Binding-site contacts:
Ligand atom O7 contacts residue ASN448 of chain 1.C at 3.5 Å (h-bond).
Ligand atom C1 contacts residue ASN448 of chain 1.C at 1.5 Å.
Ligand atom C6 contacts residue SER293 of chain 1.C at 4.0 Å.
Ligand atom C5 contacts residue ASN448 of chain 1.C at 3.8 Å.
Ligand atom C7 contacts residue ASN264 of chain 1.C at 4.5 Å.
Ligand atom C3 contacts residue ASN448 of chain 1.C at 3.9 Å.
Ligand atom C8 contacts residue NAG1 of chain 1.O at 3.6 Å.
Ligand atom C4 contacts residue ASN448 of chain 1.C at 4.4 Å.
Ligand atom C8 contacts residue ASN264 of chain 1.C at 3.7 Å.
Ligand atom C8 contacts residue ASN448 of chain 1.C at 4.0 Å.
Ligand atom O5 contacts residue SER293 of chain 1.C at 3.1 Å (h-bond).
Ligand atom N2 contacts residue ASN448 of chain 1.C at 2.9 Å (h-bond).
Ligand atom C2 contacts residue ASN448 of chain 1.C at 2.5 Å.
Ligand atom C1 contacts residue SER293 of chain 1.C at 3.9 Å.
Ligand atom O5 contacts residue ASN448 of chain 1.C at 2.5 Å (h-bond).
Ligand atom C7 contacts residue ASN448 of chain 1.C at 3.4 Å.
Ligand atom C5 contacts residue SER293 of chain 1.C at 4.2 Å.
Ligand atom O6 contacts residue SER293 of chain 1.C at 3.3 Å (h-bond).

Sequence of chain 1.C:
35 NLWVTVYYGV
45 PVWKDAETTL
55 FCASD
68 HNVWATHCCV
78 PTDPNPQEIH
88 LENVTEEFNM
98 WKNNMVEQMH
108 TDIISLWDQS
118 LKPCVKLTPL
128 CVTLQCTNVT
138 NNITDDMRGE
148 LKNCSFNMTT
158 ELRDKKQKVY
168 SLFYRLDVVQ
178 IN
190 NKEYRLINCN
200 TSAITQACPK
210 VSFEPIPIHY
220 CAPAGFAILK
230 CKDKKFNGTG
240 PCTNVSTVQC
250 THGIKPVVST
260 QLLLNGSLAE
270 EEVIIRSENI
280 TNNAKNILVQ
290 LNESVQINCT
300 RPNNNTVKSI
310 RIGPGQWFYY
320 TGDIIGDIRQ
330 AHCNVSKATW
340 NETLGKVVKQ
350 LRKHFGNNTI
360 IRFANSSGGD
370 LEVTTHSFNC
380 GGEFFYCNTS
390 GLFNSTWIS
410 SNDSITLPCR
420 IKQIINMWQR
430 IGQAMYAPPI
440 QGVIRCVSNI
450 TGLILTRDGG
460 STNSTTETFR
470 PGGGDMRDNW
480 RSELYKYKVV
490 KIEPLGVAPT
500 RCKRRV

This small molecule binds to this protein.
Small molecule (SMILES): CC(=O)N[C@H]1[C@H](O[C@H]2[C@H](O)[C@@H](NC(C)=O)CO[C@@H]2CO)O[C@H](CO)[C@@H](O)[C@@H]1O